Sequence of chain 1.G:
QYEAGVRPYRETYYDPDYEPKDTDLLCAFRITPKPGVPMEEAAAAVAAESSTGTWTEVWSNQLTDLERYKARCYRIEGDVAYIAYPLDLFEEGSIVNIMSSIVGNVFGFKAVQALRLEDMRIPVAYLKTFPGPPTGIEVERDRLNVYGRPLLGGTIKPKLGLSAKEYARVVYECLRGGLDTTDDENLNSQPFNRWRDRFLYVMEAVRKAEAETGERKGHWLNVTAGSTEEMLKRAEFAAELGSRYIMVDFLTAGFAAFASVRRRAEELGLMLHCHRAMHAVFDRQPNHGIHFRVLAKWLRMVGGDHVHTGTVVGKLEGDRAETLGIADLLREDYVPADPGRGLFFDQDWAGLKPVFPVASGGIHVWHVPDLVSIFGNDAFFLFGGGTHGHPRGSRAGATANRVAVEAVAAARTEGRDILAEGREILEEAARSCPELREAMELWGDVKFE

Sequence of chain 2.F:
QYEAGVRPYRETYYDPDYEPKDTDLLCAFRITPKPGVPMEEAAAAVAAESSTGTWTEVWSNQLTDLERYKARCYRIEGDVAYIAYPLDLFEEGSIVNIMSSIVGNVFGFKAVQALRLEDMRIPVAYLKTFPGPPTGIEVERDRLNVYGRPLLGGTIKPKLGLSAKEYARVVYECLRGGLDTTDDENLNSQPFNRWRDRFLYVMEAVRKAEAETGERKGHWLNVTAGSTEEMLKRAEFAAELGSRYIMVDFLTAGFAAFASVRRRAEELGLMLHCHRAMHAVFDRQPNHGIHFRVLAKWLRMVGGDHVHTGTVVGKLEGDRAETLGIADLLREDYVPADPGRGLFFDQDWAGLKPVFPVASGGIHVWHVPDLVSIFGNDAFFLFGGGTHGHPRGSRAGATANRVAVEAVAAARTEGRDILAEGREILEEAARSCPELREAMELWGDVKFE

A protein and the small-molecule ligand that binds it are described below.
Small molecule (SMILES): O=C(O)[C@@](O)(COP(=O)(O)O)[C@H](O)[C@H](O)COP(=O)(O)O

Binding-site contacts:
Ligand atom C2 contacts residue MG1 of chain 2.T at 2.8 Å.
Ligand atom O4 contacts residue GLY366 of chain 2.F at 3.1 Å.
Ligand atom O6 contacts residue LYS163 of chain 2.F at 2.9 Å (salt-bridge).
Ligand atom O1P contacts residue LYS320 of chain 2.F at 2.8 Å (salt-bridge).
Ligand atom O2 contacts residue THR159 of chain 2.F at 2.8 Å (h-bond).
Ligand atom O6 contacts residue LYS161 of chain 2.F at 3.2 Å (salt-bridge).
Ligand atom C3 contacts residue KCX187 of chain 2.F at 3.1 Å.
Ligand atom O6P contacts residue HIS313 of chain 2.F at 2.6 Å (h-bond).
Ligand atom P1 contacts residue THR58 of chain 1.G at 3.5 Å.
Ligand atom O3 contacts residue GLU190 of chain 2.F at 3.0 Å (salt-bridge).
Ligand atom O1P contacts residue THR58 of chain 1.G at 3.5 Å (h-bond).
Ligand atom C contacts residue LYS161 of chain 2.F at 3.4 Å.
Ligand atom O2 contacts residue MG1 of chain 2.T at 2.2 Å.
Ligand atom C3 contacts residue MG1 of chain 2.T at 3.0 Å.
Ligand atom O3 contacts residue MG1 of chain 2.T at 2.2 Å.
Ligand atom C contacts residue MG1 of chain 2.T at 2.8 Å.
Ligand atom O6 contacts residue GLU190 of chain 2.F at 3.2 Å (salt-bridge).
Ligand atom O2 contacts residue ASP189 of chain 2.F at 3.2 Å (salt-bridge).
Ligand atom O1P contacts residue GLY367 of chain 2.F at 2.9 Å (h-bond).
Ligand atom O3 contacts residue ASN109 of chain 1.G at 3.5 Å (h-bond).
Ligand atom O1P contacts residue TRP59 of chain 1.G at 3.2 Å.
Ligand atom O1 contacts residue LYS161 of chain 2.F at 3.1 Å (salt-bridge).
Ligand atom O2P contacts residue THR58 of chain 1.G at 2.6 Å (h-bond).
Ligand atom O2P contacts residue GLY390 of chain 2.F at 2.8 Å (h-bond).
Ligand atom O4 contacts residue SER365 of chain 2.F at 3.1 Å (h-bond).
Ligand atom O4P contacts residue ARG281 of chain 2.F at 3.1 Å (salt-bridge).
Ligand atom O3P contacts residue GLY389 of chain 2.F at 3.0 Å (h-bond).
Ligand atom O3 contacts residue KCX187 of chain 2.F at 2.6 Å (h-bond).
Ligand atom O5 contacts residue LEU321 of chain 2.F at 3.1 Å.
Ligand atom O6 contacts residue ASN109 of chain 1.G at 3.0 Å (h-bond).
Ligand atom O1P contacts residue GLY366 of chain 2.F at 3.5 Å.
Ligand atom O2P contacts residue LYS161 of chain 2.F at 3.3 Å.
Ligand atom O7 contacts residue LYS320 of chain 2.F at 3.0 Å (salt-bridge).
Ligand atom O6 contacts residue MG1 of chain 2.T at 2.1 Å.
Ligand atom O6P contacts residue SER365 of chain 2.F at 3.4 Å (h-bond).
Ligand atom O2 contacts residue KCX187 of chain 2.F at 3.2 Å (h-bond).
Ligand atom O5P contacts residue ARG281 of chain 2.F at 2.9 Å (salt-bridge).
Ligand atom O2 contacts residue LYS161 of chain 2.F at 2.9 Å (salt-bridge).
Ligand atom O3 contacts residue HIS280 of chain 2.F at 3.0 Å (h-bond).
Ligand atom O6 contacts residue ASP189 of chain 2.F at 2.9 Å (salt-bridge).